Binding-site contacts:
Ligand atom CE2 contacts residue ILE93 of chain 1.J at 3.8 Å (hydrophobic).
Ligand atom O contacts residue TYR61 of chain 1.J at 3.6 Å.
Ligand atom CD2 contacts residue TYR63 of chain 1.J at 3.6 Å (hydrophobic).
Ligand atom C5 contacts residue ILE29 of chain 1.J at 3.7 Å (hydrophobic).
Ligand atom CE contacts residue ASP27 of chain 1.J at 3.2 Å.
Ligand atom CA contacts residue TYR61 of chain 1.J at 3.6 Å (hydrophobic).
Ligand atom CB contacts residue TYR61 of chain 1.J at 3.9 Å (hydrophobic).
Ligand atom CB contacts residue GLN89 of chain 1.J at 3.2 Å.
Ligand atom C contacts residue TYR63 of chain 1.J at 3.5 Å (hydrophobic).
Ligand atom N contacts residue TYR63 of chain 1.J at 3.0 Å (h-bond).
Ligand atom CZ contacts residue THR80 of chain 1.K at 3.5 Å.
Ligand atom C3 contacts residue TYR63 of chain 1.J at 3.7 Å (hydrophobic).
Ligand atom CD1 contacts residue HIS83 of chain 1.K at 3.6 Å.
Ligand atom CZ contacts residue ILE93 of chain 1.J at 4.0 Å (hydrophobic).
Ligand atom CE1 contacts residue LEU49 of chain 1.K at 3.9 Å (hydrophobic).
Ligand atom CD contacts residue ILE29 of chain 1.J at 3.9 Å (hydrophobic).
Ligand atom CA contacts residue TYR61 of chain 1.J at 3.6 Å (hydrophobic).
Ligand atom CB contacts residue TYR61 of chain 1.J at 3.5 Å (hydrophobic).
Ligand atom O1 contacts residue GLN52 of chain 1.K at 3.6 Å.
Ligand atom CE contacts residue ILE29 of chain 1.J at 3.8 Å (hydrophobic).
Ligand atom CE1 contacts residue THR80 of chain 1.K at 3.7 Å.
Ligand atom C contacts residue TYR61 of chain 1.J at 3.4 Å (hydrophobic).
Ligand atom CB contacts residue MET190 of chain 1.J at 3.8 Å (hydrophobic).
Ligand atom CB contacts residue ILE91 of chain 1.J at 3.7 Å (hydrophobic).
Ligand atom CE2 contacts residue TYR63 of chain 1.J at 3.9 Å (hydrophobic).
Ligand atom C6 contacts residue ASP27 of chain 1.J at 2.7 Å.
Ligand atom O contacts residue TYR63 of chain 1.J at 2.5 Å (h-bond).
Ligand atom N contacts residue TYR63 of chain 1.J at 3.9 Å.
Ligand atom CZ contacts residue LEU115 of chain 1.J at 3.9 Å (hydrophobic).
Ligand atom O contacts residue GLN89 of chain 1.J at 3.8 Å.
Ligand atom C2 contacts residue TYR63 of chain 1.J at 3.8 Å (hydrophobic).
Ligand atom C3 contacts residue LEU49 of chain 1.K at 3.9 Å (hydrophobic).
Ligand atom N contacts residue TYR61 of chain 1.J at 3.6 Å.
Ligand atom CA contacts residue GLN89 of chain 1.J at 3.7 Å.
Ligand atom CE2 contacts residue LEU49 of chain 1.K at 3.8 Å (hydrophobic).
Ligand atom CD contacts residue TYR63 of chain 1.J at 3.4 Å (hydrophobic).
Ligand atom CE contacts residue MET190 of chain 1.J at 3.8 Å (hydrophobic).
Ligand atom CE1 contacts residue LEU115 of chain 1.J at 3.9 Å (hydrophobic).
Ligand atom C5 contacts residue ASP27 of chain 1.J at 3.9 Å.
Ligand atom C6 contacts residue ALA53 of chain 1.K at 3.7 Å (hydrophobic).

Sequence of chain 1.J:
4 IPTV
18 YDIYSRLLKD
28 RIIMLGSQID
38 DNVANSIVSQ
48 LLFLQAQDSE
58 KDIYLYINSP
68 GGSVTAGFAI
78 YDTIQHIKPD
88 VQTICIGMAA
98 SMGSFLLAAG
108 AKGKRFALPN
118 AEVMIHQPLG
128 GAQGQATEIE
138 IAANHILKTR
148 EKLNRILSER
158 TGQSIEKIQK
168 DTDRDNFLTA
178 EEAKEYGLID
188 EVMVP

Sequence of chain 1.K:
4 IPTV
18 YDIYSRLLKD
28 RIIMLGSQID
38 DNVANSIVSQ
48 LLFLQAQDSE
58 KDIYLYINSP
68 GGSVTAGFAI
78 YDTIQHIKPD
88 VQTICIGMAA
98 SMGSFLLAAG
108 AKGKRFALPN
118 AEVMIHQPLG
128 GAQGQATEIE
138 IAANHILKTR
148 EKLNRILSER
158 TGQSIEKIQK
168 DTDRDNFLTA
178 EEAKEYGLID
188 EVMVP

The protein below binds the small molecule below.
Small molecule (SMILES): CC/C=C/C(=O)N[C@@H](Cc1ccccc1)C(=O)N[C@H]1COC(=O)[C@@H]2C[C@@H](C)CN2C(=O)[C@H](C)NC(=O)[C@@H]2CCCCN2C(=O)[C@@H]2CCCN2C1=O